Sequence of chain 2.A:
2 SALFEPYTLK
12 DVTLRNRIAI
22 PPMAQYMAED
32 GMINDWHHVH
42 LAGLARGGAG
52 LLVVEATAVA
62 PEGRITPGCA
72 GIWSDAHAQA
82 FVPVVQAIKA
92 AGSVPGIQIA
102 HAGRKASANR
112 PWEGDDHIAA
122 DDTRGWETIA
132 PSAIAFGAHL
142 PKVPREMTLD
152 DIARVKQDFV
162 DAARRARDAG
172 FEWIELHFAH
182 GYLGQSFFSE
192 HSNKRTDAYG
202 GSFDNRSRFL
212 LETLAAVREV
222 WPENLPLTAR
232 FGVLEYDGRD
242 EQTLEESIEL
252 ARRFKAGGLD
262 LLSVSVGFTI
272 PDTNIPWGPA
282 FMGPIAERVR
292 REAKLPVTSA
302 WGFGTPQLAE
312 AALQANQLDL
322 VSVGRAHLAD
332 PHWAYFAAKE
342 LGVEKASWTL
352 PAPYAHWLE

Sequence of chain 1.A:
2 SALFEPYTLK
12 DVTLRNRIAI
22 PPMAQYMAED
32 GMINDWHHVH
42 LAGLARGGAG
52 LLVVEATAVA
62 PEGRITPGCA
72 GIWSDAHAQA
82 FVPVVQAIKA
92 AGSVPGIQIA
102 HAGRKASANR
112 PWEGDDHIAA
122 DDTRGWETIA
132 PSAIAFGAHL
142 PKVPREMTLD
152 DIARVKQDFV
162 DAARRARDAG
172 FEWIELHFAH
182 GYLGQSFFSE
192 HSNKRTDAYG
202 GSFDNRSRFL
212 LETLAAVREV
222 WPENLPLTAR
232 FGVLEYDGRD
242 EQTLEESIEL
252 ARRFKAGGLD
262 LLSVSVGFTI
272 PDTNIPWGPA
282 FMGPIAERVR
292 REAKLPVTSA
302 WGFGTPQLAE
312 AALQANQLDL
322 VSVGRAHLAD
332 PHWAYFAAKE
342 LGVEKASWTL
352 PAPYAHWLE

Binding-site contacts:
Ligand atom O1 contacts residue ALA330 of chain 1.A at 4.0 Å.
Ligand atom C2 contacts residue ALA330 of chain 1.A at 3.7 Å (hydrophobic).
Ligand atom O1 contacts residue ALA327 of chain 1.A at 3.6 Å.
Ligand atom C8 contacts residue ARG326 of chain 1.A at 3.6 Å.
Ligand atom C5 contacts residue LEU359 of chain 2.A at 3.9 Å (hydrophobic).
Ligand atom O2 contacts residue ALA327 of chain 1.A at 3.7 Å.
Ligand atom C6 contacts residue TRP358 of chain 2.A at 4.1 Å (hydrophobic).
Ligand atom C6 contacts residue ARG326 of chain 1.A at 4.2 Å.
Ligand atom C3 contacts residue TYR336 of chain 2.A at 4.2 Å (hydrophobic).
Ligand atom C5 contacts residue TRP358 of chain 2.A at 4.4 Å (hydrophobic).
Ligand atom C9 contacts residue ARG326 of chain 1.A at 4.2 Å.
Ligand atom C4 contacts residue LEU359 of chain 2.A at 3.8 Å (hydrophobic).
Ligand atom O2 contacts residue ARG326 of chain 1.A at 4.3 Å.
Ligand atom C3 contacts residue ALA330 of chain 1.A at 4.4 Å (hydrophobic).
Ligand atom C1 contacts residue ALA330 of chain 1.A at 4.0 Å (hydrophobic).
Ligand atom C1 contacts residue ALA327 of chain 1.A at 3.9 Å (hydrophobic).
Ligand atom C9 contacts residue ALA327 of chain 1.A at 4.4 Å (hydrophobic).
Ligand atom C9 contacts residue LEU359 of chain 2.A at 4.4 Å (hydrophobic).
Ligand atom C2 contacts residue LEU359 of chain 2.A at 4.4 Å (hydrophobic).
Ligand atom C3 contacts residue LEU359 of chain 2.A at 3.8 Å (hydrophobic).
Ligand atom C7 contacts residue ARG326 of chain 1.A at 3.6 Å.
Ligand atom C8 contacts residue ALA327 of chain 1.A at 4.5 Å (hydrophobic).

The protein below binds the small molecule below.
Small molecule (SMILES): O=c1ccc2ccccc2o1